This small molecule binds to this protein.
Small molecule (SMILES): O=C(O)c1cc(-n2cc(CO)nn2)cc(C(=O)O)n1

Sequence of chain 1.A:
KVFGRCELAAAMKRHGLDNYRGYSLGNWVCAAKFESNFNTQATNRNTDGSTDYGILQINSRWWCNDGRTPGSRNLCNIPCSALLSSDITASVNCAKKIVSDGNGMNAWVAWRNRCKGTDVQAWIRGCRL

Binding-site contacts:
Ligand atom C7 contacts residue ASN103 of chain 1.A at 4.4 Å.
Ligand atom C1 contacts residue EU31 of chain 1.O at 3.2 Å.
Ligand atom N3 contacts residue ASN106 of chain 1.A at 4.1 Å.
Ligand atom C4 contacts residue ASN106 of chain 1.A at 4.4 Å.
Ligand atom C2 contacts residue EU31 of chain 1.O at 3.4 Å.
Ligand atom O1 contacts residue EU31 of chain 1.O at 2.3 Å.
Ligand atom C7 contacts residue ASN106 of chain 1.A at 3.7 Å.
Ligand atom C8 contacts residue ARG112 of chain 1.A at 3.9 Å.
Ligand atom C6 contacts residue EU31 of chain 1.O at 3.4 Å.
Ligand atom N2 contacts residue ARG112 of chain 1.A at 3.6 Å (salt-bridge).
Ligand atom O4 contacts residue ALA107 of chain 1.A at 3.7 Å.
Ligand atom C6 contacts residue ASN106 of chain 1.A at 3.7 Å.
Ligand atom O5 contacts residue ARG112 of chain 1.A at 4.4 Å.
Ligand atom N4 contacts residue ARG112 of chain 1.A at 3.4 Å.
Ligand atom C4 contacts residue ARG112 of chain 1.A at 4.2 Å.
Ligand atom C7 contacts residue ALA107 of chain 1.A at 3.7 Å (hydrophobic).
Ligand atom O3 contacts residue ASN106 of chain 1.A at 4.5 Å.
Ligand atom C5 contacts residue ASN106 of chain 1.A at 3.6 Å.
Ligand atom O4 contacts residue ASN103 of chain 1.A at 3.3 Å.
Ligand atom N3 contacts residue ARG112 of chain 1.A at 3.5 Å.
Ligand atom C3 contacts residue ARG112 of chain 1.A at 4.4 Å.
Ligand atom C9 contacts residue ARG112 of chain 1.A at 3.9 Å.
Ligand atom O2 contacts residue EU31 of chain 1.O at 4.3 Å.
Ligand atom C7 contacts residue EU31 of chain 1.O at 3.4 Å.
Ligand atom O3 contacts residue EU31 of chain 1.O at 2.6 Å.
Ligand atom O3 contacts residue ALA107 of chain 1.A at 3.6 Å.
Ligand atom O4 contacts residue ASN106 of chain 1.A at 3.8 Å.
Ligand atom N1 contacts residue EU31 of chain 1.O at 2.6 Å.